A small-molecule ligand and the protein it binds are described below.
Small molecule (SMILES): CC(=O)N[C@@H]1[C@@H](O[C@@H]2O[C@H](C(=O)O)[C@@H](O[C@@H]3O[C@H](CO)[C@@H](O)[C@H](O[C@@H]4OC(C(=O)O)=C[C@H](O)[C@H]4O)[C@H]3NC(C)=O)[C@H](O)[C@H]2O)[C@H](O)[C@@H](CO)O[C@H]1O

Sequence of chain 1.C:
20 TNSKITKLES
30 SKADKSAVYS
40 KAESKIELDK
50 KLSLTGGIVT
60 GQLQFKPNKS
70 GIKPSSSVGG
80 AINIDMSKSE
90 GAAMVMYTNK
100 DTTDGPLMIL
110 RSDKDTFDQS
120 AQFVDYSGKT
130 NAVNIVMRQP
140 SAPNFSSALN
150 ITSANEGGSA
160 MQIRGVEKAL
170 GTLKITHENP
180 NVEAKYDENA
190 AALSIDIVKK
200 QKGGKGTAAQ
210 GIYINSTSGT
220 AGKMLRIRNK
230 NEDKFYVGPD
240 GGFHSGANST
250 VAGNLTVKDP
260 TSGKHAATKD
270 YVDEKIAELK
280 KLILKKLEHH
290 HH

Sequence of chain 1.B:
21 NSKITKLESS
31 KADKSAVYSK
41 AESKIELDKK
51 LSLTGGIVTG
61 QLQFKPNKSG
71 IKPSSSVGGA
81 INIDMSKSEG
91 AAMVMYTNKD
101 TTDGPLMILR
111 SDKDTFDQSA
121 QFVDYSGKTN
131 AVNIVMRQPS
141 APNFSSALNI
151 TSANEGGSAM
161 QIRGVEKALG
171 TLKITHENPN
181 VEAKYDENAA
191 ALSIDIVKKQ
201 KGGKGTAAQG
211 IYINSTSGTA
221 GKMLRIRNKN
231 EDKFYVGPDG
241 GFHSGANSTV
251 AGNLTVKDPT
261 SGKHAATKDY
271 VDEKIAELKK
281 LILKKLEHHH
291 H

Sequence of chain 1.A:
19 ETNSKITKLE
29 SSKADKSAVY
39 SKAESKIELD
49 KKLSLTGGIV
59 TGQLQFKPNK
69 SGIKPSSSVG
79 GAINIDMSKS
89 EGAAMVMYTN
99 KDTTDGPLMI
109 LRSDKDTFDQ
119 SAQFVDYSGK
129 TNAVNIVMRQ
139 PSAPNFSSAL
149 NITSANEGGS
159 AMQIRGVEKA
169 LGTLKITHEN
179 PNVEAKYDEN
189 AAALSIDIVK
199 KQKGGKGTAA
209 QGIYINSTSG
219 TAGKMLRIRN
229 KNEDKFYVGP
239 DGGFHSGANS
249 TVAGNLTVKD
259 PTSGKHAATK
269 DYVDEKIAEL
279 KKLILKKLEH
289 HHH

Binding-site contacts:
Ligand atom C8 contacts residue LYS173 of chain 1.C at 3.7 Å.
Ligand atom O3 contacts residue ASN133 of chain 1.C at 3.1 Å (h-bond).
Ligand atom O3 contacts residue THR151 of chain 1.B at 2.7 Å (h-bond).
Ligand atom C7 contacts residue GLN161 of chain 1.A at 3.8 Å.
Ligand atom O7 contacts residue ARG163 of chain 1.A at 3.3 Å (salt-bridge).
Ligand atom O3 contacts residue GLN161 of chain 1.A at 3.8 Å.
Ligand atom O3 contacts residue ARG163 of chain 1.A at 3.6 Å (salt-bridge).
Ligand atom C8 contacts residue ILE162 of chain 1.A at 3.5 Å (hydrophobic).
Ligand atom O7 contacts residue THR175 of chain 1.C at 2.5 Å (h-bond).
Ligand atom C2 contacts residue ARG163 of chain 1.A at 3.4 Å.
Ligand atom O5 contacts residue GCD4 of chain 1.I at 3.2 Å (h-bond).
Ligand atom C8 contacts residue THR175 of chain 1.C at 3.7 Å.
Ligand atom C2 contacts residue GLN161 of chain 1.A at 3.5 Å.
Ligand atom N2 contacts residue GLN161 of chain 1.A at 2.8 Å (h-bond).
Ligand atom C7 contacts residue THR175 of chain 1.C at 3.4 Å.
Ligand atom O1 contacts residue GCD4 of chain 1.I at 2.3 Å (h-bond).
Ligand atom O6B contacts residue ARG137 of chain 1.C at 2.9 Å (salt-bridge).
Ligand atom C7 contacts residue ASN130 of chain 1.C at 3.7 Å.
Ligand atom C1 contacts residue PHE144 of chain 1.B at 3.7 Å (hydrophobic).
Ligand atom C1 contacts residue GCD4 of chain 1.I at 3.2 Å.
Ligand atom O2 contacts residue ARG163 of chain 1.A at 2.8 Å (salt-bridge).
Ligand atom C3 contacts residue GLN161 of chain 1.A at 3.4 Å.
Ligand atom C6 contacts residue ARG137 of chain 1.C at 3.8 Å.
Ligand atom C8 contacts residue GLN161 of chain 1.A at 3.8 Å.
Ligand atom O4 contacts residue ARG137 of chain 1.C at 3.7 Å.
Ligand atom O7 contacts residue ASN130 of chain 1.C at 3.1 Å (h-bond).
Ligand atom C1 contacts residue GLN161 of chain 1.A at 3.5 Å.
Ligand atom O2 contacts residue ASN133 of chain 1.C at 3.5 Å (h-bond).
Ligand atom O7 contacts residue ASN149 of chain 1.B at 3.1 Å (h-bond).
Ligand atom C4 contacts residue VAL135 of chain 1.C at 3.8 Å (hydrophobic).
Ligand atom O5 contacts residue PHE122 of chain 1.A at 3.8 Å.
Ligand atom C2 contacts residue ASN133 of chain 1.C at 3.5 Å.
Ligand atom O1 contacts residue LYS173 of chain 1.C at 2.9 Å (salt-bridge).
Ligand atom O7 contacts residue ASN133 of chain 1.C at 3.2 Å (h-bond).
Ligand atom C7 contacts residue LYS173 of chain 1.C at 3.8 Å.
Ligand atom O6 contacts residue THR151 of chain 1.B at 3.6 Å.
Ligand atom O4 contacts residue ASN149 of chain 1.B at 3.3 Å (h-bond).
Ligand atom C3 contacts residue THR151 of chain 1.B at 3.5 Å.
Ligand atom O5 contacts residue THR151 of chain 1.B at 3.8 Å.
Ligand atom O7 contacts residue LYS173 of chain 1.C at 3.4 Å (salt-bridge).